The protein below binds the small molecule below.
Small molecule (SMILES): CC(=O)Nc1nnc(S(N)(=O)=O)s1

Sequence of chain 1.D:
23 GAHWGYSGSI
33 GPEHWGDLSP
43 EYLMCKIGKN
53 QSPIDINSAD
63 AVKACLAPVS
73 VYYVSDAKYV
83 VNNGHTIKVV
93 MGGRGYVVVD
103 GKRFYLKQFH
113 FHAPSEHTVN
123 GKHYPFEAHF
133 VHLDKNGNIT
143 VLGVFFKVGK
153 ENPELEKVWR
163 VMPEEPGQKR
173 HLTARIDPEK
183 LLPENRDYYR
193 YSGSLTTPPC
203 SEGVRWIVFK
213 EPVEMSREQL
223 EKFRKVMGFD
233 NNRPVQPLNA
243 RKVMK

Binding-site contacts:
Ligand atom O2 contacts residue HIS112 of chain 1.D at 3.2 Å.
Ligand atom N3 contacts residue LEU197 of chain 1.D at 3.8 Å.
Ligand atom S1 contacts residue HIS112 of chain 1.D at 3.8 Å.
Ligand atom N1 contacts residue HIS112 of chain 1.D at 3.4 Å (h-bond).
Ligand atom S1 contacts residue THR198 of chain 1.D at 3.8 Å.
Ligand atom S2 contacts residue VAL133 of chain 1.D at 4.0 Å.
Ligand atom N1 contacts residue HIS114 of chain 1.D at 3.5 Å (h-bond).
Ligand atom N1 contacts residue ZN1 of chain 1.LA at 2.0 Å.
Ligand atom O1 contacts residue TRP208 of chain 1.D at 3.6 Å.
Ligand atom N1 contacts residue HIS131 of chain 1.D at 3.4 Å (h-bond).
Ligand atom N3 contacts residue THR198 of chain 1.D at 3.8 Å.
Ligand atom O3 contacts residue VAL133 of chain 1.D at 4.2 Å.
Ligand atom C1 contacts residue THR198 of chain 1.D at 4.3 Å.
Ligand atom S2 contacts residue HIS112 of chain 1.D at 3.9 Å.
Ligand atom N1 contacts residue GLU118 of chain 1.D at 3.8 Å.
Ligand atom N3 contacts residue THR199 of chain 1.D at 3.1 Å (h-bond).
Ligand atom C3 contacts residue GLN110 of chain 1.D at 3.9 Å.
Ligand atom O3 contacts residue GLN110 of chain 1.D at 3.0 Å (h-bond).
Ligand atom C1 contacts residue THR199 of chain 1.D at 4.3 Å.
Ligand atom O1 contacts residue LEU197 of chain 1.D at 3.4 Å.
Ligand atom C2 contacts residue THR199 of chain 1.D at 3.8 Å.
Ligand atom S1 contacts residue HIS131 of chain 1.D at 4.0 Å.
Ligand atom S1 contacts residue ZN1 of chain 1.LA at 3.1 Å.
Ligand atom C2 contacts residue LEU197 of chain 1.D at 4.3 Å (hydrophobic).
Ligand atom O2 contacts residue TRP208 of chain 1.D at 4.2 Å.
Ligand atom O1 contacts residue THR198 of chain 1.D at 2.9 Å (h-bond).
Ligand atom N2 contacts residue THR199 of chain 1.D at 2.7 Å (h-bond).
Ligand atom N2 contacts residue LEU197 of chain 1.D at 4.1 Å.
Ligand atom O2 contacts residue VAL143 of chain 1.D at 3.9 Å.
Ligand atom O2 contacts residue VAL133 of chain 1.D at 3.8 Å.
Ligand atom C1 contacts residue HIS112 of chain 1.D at 4.2 Å.
Ligand atom O2 contacts residue HIS131 of chain 1.D at 3.5 Å (h-bond).
Ligand atom S2 contacts residue LEU197 of chain 1.D at 4.1 Å.
Ligand atom O1 contacts residue ZN1 of chain 1.LA at 4.2 Å.
Ligand atom S2 contacts residue GLN110 of chain 1.D at 4.1 Å.
Ligand atom O1 contacts residue SER196 of chain 1.D at 4.3 Å.
Ligand atom C1 contacts residue ZN1 of chain 1.LA at 4.2 Å.
Ligand atom O2 contacts residue ZN1 of chain 1.LA at 3.0 Å.
Ligand atom N1 contacts residue THR198 of chain 1.D at 2.7 Å (h-bond).
Ligand atom C1 contacts residue LEU197 of chain 1.D at 4.0 Å (hydrophobic).